Binding-site contacts:
Ligand atom C27 contacts residue MPD1 of chain 2.D at 3.3 Å.
Ligand atom C19 contacts residue PHE396 of chain 2.A at 3.5 Å (hydrophobic).
Ligand atom C28 contacts residue MPD1 of chain 2.D at 3.4 Å.
Ligand atom C1 contacts residue PRO252 of chain 2.A at 3.5 Å (hydrophobic).
Ligand atom C9 contacts residue CO1 of chain 2.B at 3.0 Å.
Ligand atom C11 contacts residue PHE391 of chain 2.A at 3.2 Å (hydrophobic).
Ligand atom C10 contacts residue PHE353 of chain 2.A at 3.3 Å (hydrophobic).
Ligand atom O24 contacts residue CO1 of chain 2.B at 2.0 Å.
Ligand atom C12 contacts residue PHE396 of chain 2.A at 3.8 Å (hydrophobic).
Ligand atom C9 contacts residue HIS280 of chain 2.A at 3.5 Å.
Ligand atom O24 contacts residue PHE353 of chain 2.A at 3.5 Å.
Ligand atom C22 contacts residue PHE396 of chain 2.A at 3.6 Å (hydrophobic).
Ligand atom C13 contacts residue PHE396 of chain 2.A at 3.4 Å (hydrophobic).
Ligand atom O7 contacts residue HIS198 of chain 2.A at 2.9 Å (h-bond).
Ligand atom O24 contacts residue HIS280 of chain 2.A at 2.8 Å (h-bond).
Ligand atom C11 contacts residue PHE353 of chain 2.A at 3.5 Å (hydrophobic).
Ligand atom C12 contacts residue PHE353 of chain 2.A at 3.6 Å (hydrophobic).
Ligand atom O7 contacts residue CO1 of chain 2.B at 1.9 Å.
Ligand atom C15 contacts residue PHE353 of chain 2.A at 3.2 Å (hydrophobic).
Ligand atom C5 contacts residue HIS280 of chain 2.A at 3.6 Å.
Ligand atom O21 contacts residue PHE396 of chain 2.A at 3.8 Å.
Ligand atom C13 contacts residue PHE353 of chain 2.A at 3.6 Å (hydrophobic).
Ligand atom C3 contacts residue SER239 of chain 2.A at 3.5 Å.
Ligand atom C6 contacts residue PHE391 of chain 2.A at 3.7 Å (hydrophobic).
Ligand atom C22 contacts residue ASN395 of chain 2.A at 3.6 Å.
Ligand atom C12 contacts residue GLY392 of chain 2.A at 3.6 Å.
Ligand atom O7 contacts residue PHE391 of chain 2.A at 3.6 Å.
Ligand atom C14 contacts residue PHE353 of chain 2.A at 3.4 Å (hydrophobic).
Ligand atom N17 contacts residue PHE396 of chain 2.A at 3.4 Å.
Ligand atom C14 contacts residue PHE396 of chain 2.A at 3.8 Å (hydrophobic).
Ligand atom C6 contacts residue CO1 of chain 2.B at 3.1 Å.
Ligand atom C3 contacts residue ASN254 of chain 2.A at 3.4 Å.
Ligand atom C5 contacts residue CO1 of chain 2.B at 3.5 Å.
Ligand atom O24 contacts residue GLU366 of chain 2.A at 2.9 Å (salt-bridge).
Ligand atom O7 contacts residue HIS280 of chain 2.A at 3.2 Å (h-bond).
Ligand atom C23 contacts residue HIS280 of chain 2.A at 3.6 Å.
Ligand atom C9 contacts residue PHE391 of chain 2.A at 3.6 Å (hydrophobic).
Ligand atom C23 contacts residue PHE353 of chain 2.A at 3.6 Å (hydrophobic).
Ligand atom C2 contacts residue SER239 of chain 2.A at 3.6 Å.
Ligand atom C6 contacts residue HIS280 of chain 2.A at 3.7 Å.

Sequence of chain 2.A:
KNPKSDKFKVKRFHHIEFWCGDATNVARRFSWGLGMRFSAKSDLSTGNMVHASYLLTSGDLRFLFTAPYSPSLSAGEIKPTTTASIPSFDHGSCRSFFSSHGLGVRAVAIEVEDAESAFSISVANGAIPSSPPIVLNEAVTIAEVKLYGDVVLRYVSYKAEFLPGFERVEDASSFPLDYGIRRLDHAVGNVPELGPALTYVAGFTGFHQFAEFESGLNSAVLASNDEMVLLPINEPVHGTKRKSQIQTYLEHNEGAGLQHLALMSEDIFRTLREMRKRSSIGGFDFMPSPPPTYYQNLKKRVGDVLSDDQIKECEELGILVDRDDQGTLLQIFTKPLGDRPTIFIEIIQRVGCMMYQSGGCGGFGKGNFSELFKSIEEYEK

A protein and the small-molecule ligand that binds it are described below.
Small molecule (SMILES): Cc1c(C(=O)C2=C(O)CCCC2=O)ccc2c1c(=O)n(-c1ccccc1)c(=O)n2C